This small molecule binds to this protein.
Small molecule (SMILES): O=C(/C=C/c1ccc(O)c(O)c1)O[C@H](Cc1ccc(O)c(O)c1)C(=O)O

Sequence of chain 1.B:
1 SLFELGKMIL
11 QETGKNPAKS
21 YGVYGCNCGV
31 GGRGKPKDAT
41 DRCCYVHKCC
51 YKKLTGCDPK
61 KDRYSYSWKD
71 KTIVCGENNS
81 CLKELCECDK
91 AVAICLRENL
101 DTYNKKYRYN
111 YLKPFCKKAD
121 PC

Binding-site contacts:
Ligand atom CAE contacts residue PHE115 of chain 1.A at 3.4 Å (hydrophobic).
Ligand atom OAH contacts residue PHE115 of chain 1.A at 3.8 Å.
Ligand atom CAF contacts residue PHE115 of chain 1.A at 3.0 Å (hydrophobic).
Ligand atom OAG contacts residue LYS60 of chain 1.B at 4.3 Å.
Ligand atom CAV contacts residue ASN16 of chain 1.B at 4.0 Å.
Ligand atom CAW contacts residue LEU112 of chain 1.A at 4.3 Å (hydrophobic).
Ligand atom CAW contacts residue ALA18 of chain 1.B at 3.5 Å (hydrophobic).
Ligand atom OAM contacts residue PHE115 of chain 1.A at 4.1 Å.
Ligand atom CAB contacts residue CYS116 of chain 1.A at 3.8 Å (hydrophobic).
Ligand atom CAB contacts residue PHE115 of chain 1.A at 2.8 Å (hydrophobic).
Ligand atom OAG contacts residue LEU2 of chain 1.B at 4.2 Å.
Ligand atom OAH contacts residue CYS116 of chain 1.A at 2.7 Å (h-bond).
Ligand atom OAY contacts residue ASN16 of chain 1.B at 3.3 Å (h-bond).
Ligand atom CAJ contacts residue PHE115 of chain 1.A at 3.5 Å (hydrophobic).
Ligand atom OAH contacts residue LYS117 of chain 1.A at 4.0 Å.
Ligand atom CAX contacts residue PHE115 of chain 1.A at 4.2 Å (hydrophobic).
Ligand atom CAB contacts residue LYS117 of chain 1.A at 4.0 Å.
Ligand atom CAS contacts residue LEU112 of chain 1.A at 4.0 Å (hydrophobic).
Ligand atom OAZ contacts residue PRO17 of chain 1.B at 3.3 Å.
Ligand atom CAK contacts residue PHE115 of chain 1.A at 4.3 Å (hydrophobic).
Ligand atom CAU contacts residue LEU112 of chain 1.A at 3.7 Å (hydrophobic).
Ligand atom CAT contacts residue PHE115 of chain 1.A at 3.7 Å (hydrophobic).
Ligand atom OAZ contacts residue ALA18 of chain 1.B at 2.9 Å (h-bond).
Ligand atom CAD contacts residue PHE115 of chain 1.A at 3.4 Å (hydrophobic).
Ligand atom OAZ contacts residue LYS19 of chain 1.B at 4.3 Å.
Ligand atom CAA contacts residue PHE115 of chain 1.A at 2.9 Å (hydrophobic).
Ligand atom OAH contacts residue PRO114 of chain 1.A at 4.2 Å.
Ligand atom CAV contacts residue ALA18 of chain 1.B at 4.2 Å (hydrophobic).
Ligand atom OAQ contacts residue LEU112 of chain 1.A at 4.1 Å.
Ligand atom CAX contacts residue ALA18 of chain 1.B at 3.9 Å (hydrophobic).
Ligand atom CAI contacts residue PHE115 of chain 1.A at 4.3 Å (hydrophobic).
Ligand atom OAG contacts residue PHE115 of chain 1.A at 3.6 Å.
Ligand atom OAZ contacts residue ASN16 of chain 1.B at 2.7 Å (h-bond).
Ligand atom CAF contacts residue CYS116 of chain 1.A at 3.4 Å (hydrophobic).
Ligand atom CAE contacts residue PRO114 of chain 1.A at 4.0 Å (hydrophobic).
Ligand atom CAW contacts residue ASN16 of chain 1.B at 3.8 Å.
Ligand atom CAV contacts residue LEU112 of chain 1.A at 3.9 Å (hydrophobic).
Ligand atom OAG contacts residue PRO114 of chain 1.A at 3.3 Å (h-bond).
Ligand atom CAC contacts residue PHE115 of chain 1.A at 3.3 Å (hydrophobic).
Ligand atom CAN contacts residue LEU112 of chain 1.A at 4.2 Å (hydrophobic).

Sequence of chain 1.A:
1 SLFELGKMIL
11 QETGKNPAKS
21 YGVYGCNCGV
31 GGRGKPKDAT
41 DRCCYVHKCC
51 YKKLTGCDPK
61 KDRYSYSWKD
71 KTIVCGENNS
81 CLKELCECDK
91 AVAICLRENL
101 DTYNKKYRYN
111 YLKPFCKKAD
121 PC